This small molecule binds to this protein.
Small molecule (SMILES): CC(=O)N[C@H]1[C@H](O[C@H]2[C@H](O)[C@@H](NC(C)=O)CO[C@@H]2CO)O[C@H](CO)[C@@H](O)[C@@H]1O

Binding-site contacts:
Ligand atom C1 contacts residue ASN113 of chain 1.F at 1.4 Å.
Ligand atom O6 contacts residue SER115 of chain 1.F at 3.5 Å (h-bond).
Ligand atom C6 contacts residue LEU261 of chain 1.F at 4.1 Å (hydrophobic).
Ligand atom N2 contacts residue ASN113 of chain 1.F at 2.9 Å (h-bond).
Ligand atom C7 contacts residue ASN113 of chain 1.F at 3.5 Å.
Ligand atom O7 contacts residue ASN113 of chain 1.F at 3.6 Å.
Ligand atom C3 contacts residue ASN113 of chain 1.F at 3.8 Å.
Ligand atom C5 contacts residue SER115 of chain 1.F at 4.0 Å.
Ligand atom C6 contacts residue SER115 of chain 1.F at 4.3 Å.
Ligand atom O7 contacts residue TRP257 of chain 1.F at 3.4 Å.
Ligand atom C4 contacts residue ASN113 of chain 1.F at 4.2 Å.
Ligand atom C2 contacts residue TRP257 of chain 1.F at 3.9 Å (hydrophobic).
Ligand atom O5 contacts residue TRP257 of chain 1.F at 3.7 Å.
Ligand atom O6 contacts residue ALA116 of chain 1.F at 4.2 Å.
Ligand atom O6 contacts residue LEU261 of chain 1.F at 3.7 Å.
Ligand atom C1 contacts residue TRP257 of chain 1.F at 4.1 Å (hydrophobic).
Ligand atom C5 contacts residue ASN113 of chain 1.F at 3.6 Å.
Ligand atom O5 contacts residue SER115 of chain 1.F at 4.3 Å.
Ligand atom C7 contacts residue TRP257 of chain 1.F at 4.3 Å (hydrophobic).
Ligand atom C2 contacts residue ASN113 of chain 1.F at 2.5 Å.
Ligand atom O7 contacts residue SER115 of chain 1.F at 4.5 Å.
Ligand atom O5 contacts residue ASN113 of chain 1.F at 2.3 Å (h-bond).
Ligand atom O5 contacts residue ALA116 of chain 1.F at 4.2 Å.

Sequence of chain 1.F:
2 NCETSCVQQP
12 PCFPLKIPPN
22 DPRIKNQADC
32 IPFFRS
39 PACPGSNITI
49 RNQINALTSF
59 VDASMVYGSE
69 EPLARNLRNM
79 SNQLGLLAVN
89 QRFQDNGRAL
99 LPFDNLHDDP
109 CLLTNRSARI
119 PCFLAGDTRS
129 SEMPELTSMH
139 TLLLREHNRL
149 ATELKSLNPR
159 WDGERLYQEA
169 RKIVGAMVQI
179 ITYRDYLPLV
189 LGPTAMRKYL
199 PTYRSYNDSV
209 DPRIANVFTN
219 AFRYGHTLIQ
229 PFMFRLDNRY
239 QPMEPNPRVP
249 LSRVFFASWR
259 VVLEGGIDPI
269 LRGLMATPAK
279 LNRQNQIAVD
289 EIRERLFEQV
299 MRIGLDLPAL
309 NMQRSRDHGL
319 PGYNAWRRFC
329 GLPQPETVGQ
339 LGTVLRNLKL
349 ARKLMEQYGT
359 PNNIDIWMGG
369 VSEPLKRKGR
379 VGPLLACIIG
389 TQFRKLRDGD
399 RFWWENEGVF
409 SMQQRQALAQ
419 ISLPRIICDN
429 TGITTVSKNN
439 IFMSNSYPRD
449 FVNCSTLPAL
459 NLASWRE